Binding-site contacts:
Ligand atom C02 contacts residue MET165 of chain 1.B at 3.7 Å (hydrophobic).
Ligand atom C08 contacts residue HIS41 of chain 1.B at 3.8 Å.
Ligand atom N01 contacts residue HIS164 of chain 1.B at 3.8 Å.
Ligand atom C24 contacts residue ARG188 of chain 1.B at 3.2 Å.
Ligand atom C02 contacts residue ASP187 of chain 1.B at 3.6 Å.
Ligand atom O21 contacts residue CYS145 of chain 1.B at 3.5 Å (h-bond).
Ligand atom C02 contacts residue HIS164 of chain 1.B at 3.9 Å.
Ligand atom CL17 contacts residue SER1 of chain 1.A at 3.9 Å.
Ligand atom C20 contacts residue HIS163 of chain 1.B at 3.3 Å.
Ligand atom C10 contacts residue HIS164 of chain 1.B at 3.4 Å.
Ligand atom C15 contacts residue ASN142 of chain 1.B at 3.3 Å.
Ligand atom N19 contacts residue SER144 of chain 1.B at 3.5 Å (h-bond).
Ligand atom N01 contacts residue ASP187 of chain 1.B at 3.1 Å.
Ligand atom C03 contacts residue MET165 of chain 1.B at 3.6 Å (hydrophobic).
Ligand atom C02 contacts residue HIS41 of chain 1.B at 3.5 Å.
Ligand atom C05 contacts residue HIS164 of chain 1.B at 3.8 Å.
Ligand atom C25 contacts residue ARG188 of chain 1.B at 3.5 Å.
Ligand atom CL17 contacts residue GLU166 of chain 1.B at 3.4 Å.
Ligand atom N19 contacts residue PHE140 of chain 1.B at 3.9 Å.
Ligand atom O21 contacts residue ASN142 of chain 1.B at 3.5 Å.
Ligand atom C16 contacts residue LEU141 of chain 1.B at 3.7 Å (hydrophobic).
Ligand atom C20 contacts residue SER144 of chain 1.B at 3.5 Å.
Ligand atom C23 contacts residue GLN189 of chain 1.B at 3.5 Å.
Ligand atom O21 contacts residue GLY143 of chain 1.B at 3.0 Å (h-bond).
Ligand atom N19 contacts residue HIS163 of chain 1.B at 2.8 Å (h-bond).
Ligand atom C20 contacts residue CYS145 of chain 1.B at 3.7 Å (hydrophobic).
Ligand atom C18 contacts residue HIS163 of chain 1.B at 3.9 Å.
Ligand atom C15 contacts residue LEU141 of chain 1.B at 3.8 Å (hydrophobic).
Ligand atom C18 contacts residue GLU166 of chain 1.B at 3.6 Å.
Ligand atom C13 contacts residue CYS145 of chain 1.B at 3.5 Å (hydrophobic).
Ligand atom N01 contacts residue HIS41 of chain 1.B at 2.9 Å.
Ligand atom C22 contacts residue GLN189 of chain 1.B at 3.7 Å.
Ligand atom C25 contacts residue VAL186 of chain 1.B at 3.9 Å (hydrophobic).
Ligand atom C18 contacts residue PHE140 of chain 1.B at 3.5 Å (hydrophobic).
Ligand atom N12 contacts residue CYS145 of chain 1.B at 3.7 Å.
Ligand atom C25 contacts residue MET165 of chain 1.B at 3.2 Å (hydrophobic).
Ligand atom C14 contacts residue LEU141 of chain 1.B at 3.9 Å (hydrophobic).
Ligand atom CL17 contacts residue PHE140 of chain 1.B at 3.8 Å.
Ligand atom CL17 contacts residue ASN142 of chain 1.B at 3.9 Å.
Ligand atom C05 contacts residue HIS41 of chain 1.B at 3.9 Å.

Sequence of chain 1.B:
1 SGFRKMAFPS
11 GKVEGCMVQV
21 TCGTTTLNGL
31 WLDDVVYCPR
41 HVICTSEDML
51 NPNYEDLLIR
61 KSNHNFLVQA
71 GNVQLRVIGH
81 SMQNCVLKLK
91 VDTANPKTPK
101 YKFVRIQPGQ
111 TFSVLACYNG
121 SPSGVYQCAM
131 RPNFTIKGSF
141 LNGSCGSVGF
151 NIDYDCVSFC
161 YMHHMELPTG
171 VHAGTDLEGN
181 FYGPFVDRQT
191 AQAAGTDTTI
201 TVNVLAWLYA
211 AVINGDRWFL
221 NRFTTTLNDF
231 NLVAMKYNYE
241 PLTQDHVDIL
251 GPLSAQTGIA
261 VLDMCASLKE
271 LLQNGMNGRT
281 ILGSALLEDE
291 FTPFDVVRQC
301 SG

A small-molecule ligand and the protein it binds are described below.
Small molecule (SMILES): N#Cc1ccccc1CN1CCCN(C(=O)c2cncc(Cl)c2)CC1

Sequence of chain 1.A:
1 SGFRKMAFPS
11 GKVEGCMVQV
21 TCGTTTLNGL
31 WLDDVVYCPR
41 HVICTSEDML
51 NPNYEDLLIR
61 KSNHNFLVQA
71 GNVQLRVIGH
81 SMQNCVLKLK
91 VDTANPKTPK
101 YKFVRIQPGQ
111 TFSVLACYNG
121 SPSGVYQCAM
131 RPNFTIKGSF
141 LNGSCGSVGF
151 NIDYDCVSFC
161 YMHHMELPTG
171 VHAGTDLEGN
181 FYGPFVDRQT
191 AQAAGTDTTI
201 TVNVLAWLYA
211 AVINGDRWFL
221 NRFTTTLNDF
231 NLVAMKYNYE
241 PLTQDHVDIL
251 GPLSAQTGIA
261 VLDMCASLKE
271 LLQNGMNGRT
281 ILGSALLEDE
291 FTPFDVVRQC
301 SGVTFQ